Binding-site contacts:
Ligand atom C4 contacts residue VAL209 of chain 2.A at 3.9 Å (hydrophobic).
Ligand atom C8 contacts residue ASP205 of chain 2.A at 3.5 Å.
Ligand atom C1 contacts residue PHE352 of chain 2.A at 4.5 Å (hydrophobic).
Ligand atom C1 contacts residue HIS295 of chain 2.A at 3.9 Å.
Ligand atom C2 contacts residue PHE352 of chain 2.A at 3.8 Å (hydrophobic).
Ligand atom C8 contacts residue HIS208 of chain 2.A at 3.8 Å.
Ligand atom C2 contacts residue VAL260 of chain 2.A at 4.4 Å (hydrophobic).
Ligand atom C5 contacts residue HIS295 of chain 2.A at 4.0 Å.
Ligand atom S7 contacts residue ALA206 of chain 2.A at 4.5 Å.
Ligand atom C8 contacts residue ASN201 of chain 2.A at 3.3 Å.
Ligand atom C1 contacts residue LEU307 of chain 2.A at 4.0 Å (hydrophobic).
Ligand atom C4 contacts residue ASN297 of chain 2.A at 4.2 Å.
Ligand atom S7 contacts residue VAL209 of chain 2.A at 3.9 Å.
Ligand atom C6 contacts residue VAL260 of chain 2.A at 4.5 Å (hydrophobic).
Ligand atom S7 contacts residue HIS208 of chain 2.A at 4.3 Å.
Ligand atom C3 contacts residue VAL209 of chain 2.A at 4.4 Å (hydrophobic).
Ligand atom C8 contacts residue PHE202 of chain 2.A at 4.1 Å (hydrophobic).
Ligand atom C6 contacts residue HIS295 of chain 2.A at 3.5 Å.
Ligand atom C1 contacts residue VAL260 of chain 2.A at 3.6 Å (hydrophobic).
Ligand atom C2 contacts residue LEU307 of chain 2.A at 3.6 Å (hydrophobic).
Ligand atom S7 contacts residue ASN297 of chain 2.A at 3.6 Å.
Ligand atom C9 contacts residue LEU307 of chain 2.A at 4.2 Å (hydrophobic).
Ligand atom C3 contacts residue LEU307 of chain 2.A at 4.0 Å (hydrophobic).
Ligand atom C9 contacts residue ASN201 of chain 2.A at 3.5 Å.
Ligand atom C6 contacts residue PHE224 of chain 2.A at 4.1 Å (hydrophobic).
Ligand atom C8 contacts residue ASN297 of chain 2.A at 3.8 Å.
Ligand atom C5 contacts residue VAL209 of chain 2.A at 4.1 Å (hydrophobic).
Ligand atom C9 contacts residue HIS208 of chain 2.A at 3.9 Å.
Ligand atom S7 contacts residue ASP205 of chain 2.A at 3.5 Å (salt-bridge).
Ligand atom C4 contacts residue LEU307 of chain 2.A at 4.4 Å (hydrophobic).
Ligand atom C9 contacts residue PHE202 of chain 2.A at 4.2 Å (hydrophobic).

This protein binds this small molecule.
Small molecule (SMILES): CCSc1ccccc1

Sequence of chain 2.A:
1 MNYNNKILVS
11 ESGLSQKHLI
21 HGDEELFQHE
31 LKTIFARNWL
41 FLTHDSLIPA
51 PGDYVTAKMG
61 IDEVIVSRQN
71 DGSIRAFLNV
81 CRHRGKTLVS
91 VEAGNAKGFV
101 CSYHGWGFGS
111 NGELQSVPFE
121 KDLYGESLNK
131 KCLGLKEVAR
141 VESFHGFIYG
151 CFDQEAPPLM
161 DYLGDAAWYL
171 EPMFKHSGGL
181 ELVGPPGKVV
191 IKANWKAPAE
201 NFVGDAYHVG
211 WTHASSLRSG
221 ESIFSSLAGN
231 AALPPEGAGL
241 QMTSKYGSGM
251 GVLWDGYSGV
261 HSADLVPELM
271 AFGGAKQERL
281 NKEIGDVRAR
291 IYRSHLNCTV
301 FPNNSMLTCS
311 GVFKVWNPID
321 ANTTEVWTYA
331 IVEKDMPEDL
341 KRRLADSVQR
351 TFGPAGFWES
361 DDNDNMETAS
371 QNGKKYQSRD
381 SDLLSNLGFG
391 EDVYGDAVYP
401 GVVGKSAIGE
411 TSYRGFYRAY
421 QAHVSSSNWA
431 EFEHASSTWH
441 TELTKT